This small molecule binds to this protein.
Small molecule (SMILES): Nc1ccc(C(=O)O)cc1O

Binding-site contacts:
Ligand atom C8 contacts residue ALA212 of chain 1.A at 3.3 Å (hydrophobic).
Ligand atom C2 contacts residue LYS123 of chain 1.A at 4.3 Å.
Ligand atom C2 contacts residue PRO210 of chain 1.A at 4.0 Å (hydrophobic).
Ligand atom C5 contacts residue LYS123 of chain 1.A at 4.2 Å.
Ligand atom C6 contacts residue PRO210 of chain 1.A at 4.4 Å (hydrophobic).
Ligand atom O11 contacts residue LYS123 of chain 1.A at 3.2 Å (salt-bridge).
Ligand atom C7 contacts residue GLY211 of chain 1.A at 4.3 Å.
Ligand atom C3 contacts residue ASP120 of chain 1.A at 4.2 Å.
Ligand atom C4 contacts residue GLY211 of chain 1.A at 3.7 Å.
Ligand atom C3 contacts residue PRO210 of chain 1.A at 4.1 Å (hydrophobic).
Ligand atom C8 contacts residue LYS123 of chain 1.A at 3.7 Å.
Ligand atom O10 contacts residue LYS123 of chain 1.A at 3.9 Å.
Ligand atom C6 contacts residue GLY211 of chain 1.A at 4.1 Å.
Ligand atom C4 contacts residue ALA212 of chain 1.A at 3.8 Å (hydrophobic).
Ligand atom O11 contacts residue GLY211 of chain 1.A at 3.5 Å.
Ligand atom O11 contacts residue VAL122 of chain 1.A at 3.5 Å (h-bond).
Ligand atom C5 contacts residue GLY211 of chain 1.A at 3.7 Å.
Ligand atom C3 contacts residue LYS123 of chain 1.A at 3.5 Å.
Ligand atom C8 contacts residue GLY211 of chain 1.A at 3.5 Å.
Ligand atom C2 contacts residue GLY211 of chain 1.A at 4.5 Å.
Ligand atom C8 contacts residue VAL122 of chain 1.A at 4.4 Å (hydrophobic).
Ligand atom O10 contacts residue GLY211 of chain 1.A at 3.8 Å.
Ligand atom C5 contacts residue ALA212 of chain 1.A at 3.8 Å (hydrophobic).
Ligand atom O9 contacts residue PRO210 of chain 1.A at 3.4 Å.
Ligand atom C3 contacts residue GLY211 of chain 1.A at 4.1 Å.
Ligand atom C4 contacts residue VAL122 of chain 1.A at 3.7 Å (hydrophobic).
Ligand atom C4 contacts residue LYS123 of chain 1.A at 3.4 Å.
Ligand atom C7 contacts residue PRO210 of chain 1.A at 3.8 Å (hydrophobic).
Ligand atom O10 contacts residue ALA212 of chain 1.A at 3.9 Å.
Ligand atom O11 contacts residue ALA212 of chain 1.A at 2.9 Å.
Ligand atom N1 contacts residue PRO210 of chain 1.A at 4.1 Å.

Sequence of chain 1.A:
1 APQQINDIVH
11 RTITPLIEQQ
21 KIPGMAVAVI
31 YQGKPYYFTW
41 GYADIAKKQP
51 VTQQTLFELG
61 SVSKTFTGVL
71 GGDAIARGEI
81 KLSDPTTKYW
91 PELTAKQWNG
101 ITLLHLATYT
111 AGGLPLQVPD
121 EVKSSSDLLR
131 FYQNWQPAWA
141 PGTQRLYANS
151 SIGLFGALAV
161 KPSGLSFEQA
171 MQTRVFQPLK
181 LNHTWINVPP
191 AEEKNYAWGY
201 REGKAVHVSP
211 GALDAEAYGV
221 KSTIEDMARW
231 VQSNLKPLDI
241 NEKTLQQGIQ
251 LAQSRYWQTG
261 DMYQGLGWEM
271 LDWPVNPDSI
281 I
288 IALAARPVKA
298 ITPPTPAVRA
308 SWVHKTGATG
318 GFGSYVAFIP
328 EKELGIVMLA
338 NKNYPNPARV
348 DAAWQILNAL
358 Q